This protein binds this small molecule.
Small molecule (SMILES): Cc1nc(/N=N/c2ccc(C(=O)O)cc2)c(COP(=O)(O)O)c(C=O)c1O

Sequence of chain 1.B:
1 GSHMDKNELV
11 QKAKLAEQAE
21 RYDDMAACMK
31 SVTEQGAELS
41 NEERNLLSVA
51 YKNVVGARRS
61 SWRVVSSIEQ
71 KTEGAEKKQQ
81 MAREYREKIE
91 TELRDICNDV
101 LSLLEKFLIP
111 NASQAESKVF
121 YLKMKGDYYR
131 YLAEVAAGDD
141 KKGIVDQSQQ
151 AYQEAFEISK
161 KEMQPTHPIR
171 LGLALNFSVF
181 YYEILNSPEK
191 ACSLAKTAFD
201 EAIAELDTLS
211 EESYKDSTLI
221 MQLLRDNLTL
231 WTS

Binding-site contacts:
Ligand atom O3 contacts residue ASN176 of chain 1.B at 4.2 Å.
Ligand atom C8 contacts residue ASN176 of chain 1.B at 3.9 Å.
Ligand atom N3 contacts residue GLY172 of chain 1.B at 3.5 Å.
Ligand atom C4 contacts residue GLY172 of chain 1.B at 4.3 Å.
Ligand atom N2 contacts residue GLY172 of chain 1.B at 4.0 Å.
Ligand atom N2 contacts residue LYS123 of chain 1.B at 2.9 Å (salt-bridge).
Ligand atom C3 contacts residue GLY172 of chain 1.B at 3.7 Å.
Ligand atom C7 contacts residue PRO168 of chain 1.B at 4.0 Å (hydrophobic).
Ligand atom C7 contacts residue ILE220 of chain 1.B at 3.9 Å (hydrophobic).
Ligand atom C3 contacts residue LYS123 of chain 1.B at 2.4 Å.
Ligand atom P1 contacts residue ASN176 of chain 1.B at 4.4 Å.
Ligand atom N2 contacts residue ILE220 of chain 1.B at 4.4 Å.
Ligand atom C7 contacts residue ILE169 of chain 1.B at 4.4 Å (hydrophobic).
Ligand atom N3 contacts residue LYS123 of chain 1.B at 1.2 Å (salt-bridge).
Ligand atom O4 contacts residue ASN176 of chain 1.B at 3.6 Å (h-bond).
Ligand atom C6 contacts residue ILE220 of chain 1.B at 4.4 Å (hydrophobic).
Ligand atom C5 contacts residue ILE220 of chain 1.B at 4.2 Å (hydrophobic).
Ligand atom C8 contacts residue LYS123 of chain 1.B at 4.2 Å.
Ligand atom O6 contacts residue LYS52 of chain 1.B at 3.5 Å.
Ligand atom O2 contacts residue ILE220 of chain 1.B at 3.6 Å.
Ligand atom C4 contacts residue LYS123 of chain 1.B at 3.7 Å.
Ligand atom C2 contacts residue LYS123 of chain 1.B at 4.2 Å.
Ligand atom O5 contacts residue ASN176 of chain 1.B at 3.8 Å.
Ligand atom C8 contacts residue LEU175 of chain 1.B at 4.0 Å (hydrophobic).
Ligand atom C2 contacts residue ILE220 of chain 1.B at 3.7 Å (hydrophobic).
Ligand atom N3 contacts residue ASN176 of chain 1.B at 3.8 Å.
Ligand atom C1 contacts residue ILE220 of chain 1.B at 3.6 Å (hydrophobic).
Ligand atom O5 contacts residue ASP127 of chain 1.B at 4.5 Å.